The protein below binds the small molecule below.
Small molecule (SMILES): Cc1c(C(=O)O)[nH]c2ccc(Br)cc12

Sequence of chain 1.B:
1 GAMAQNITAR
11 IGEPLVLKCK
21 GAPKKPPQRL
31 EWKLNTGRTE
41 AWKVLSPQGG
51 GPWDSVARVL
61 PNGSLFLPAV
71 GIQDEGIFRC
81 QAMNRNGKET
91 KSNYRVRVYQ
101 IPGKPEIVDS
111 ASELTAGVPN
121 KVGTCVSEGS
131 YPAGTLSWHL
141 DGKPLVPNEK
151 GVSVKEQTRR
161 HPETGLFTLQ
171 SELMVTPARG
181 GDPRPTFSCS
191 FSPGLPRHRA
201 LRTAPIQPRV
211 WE

Binding-site contacts:
Ligand atom BR14 contacts residue ALA82 of chain 1.B at 3.9 Å.
Ligand atom C10 contacts residue MET83 of chain 1.B at 3.8 Å (hydrophobic).
Ligand atom BR14 contacts residue GLN81 of chain 1.B at 3.0 Å.
Ligand atom O12 contacts residue ARG29 of chain 1.B at 4.3 Å.
Ligand atom C10 contacts residue ARG29 of chain 1.B at 4.3 Å.
Ligand atom C08 contacts residue ARG29 of chain 1.B at 3.7 Å.
Ligand atom N07 contacts residue ARG29 of chain 1.B at 3.7 Å.
Ligand atom C01 contacts residue GLU31 of chain 1.B at 4.0 Å.
Ligand atom C02 contacts residue ARG29 of chain 1.B at 3.6 Å.
Ligand atom C06 contacts residue GLN81 of chain 1.B at 4.0 Å.
Ligand atom C03 contacts residue LEU30 of chain 1.B at 4.3 Å (hydrophobic).
Ligand atom C01 contacts residue LEU30 of chain 1.B at 3.9 Å (hydrophobic).
Ligand atom C11 contacts residue ARG29 of chain 1.B at 4.5 Å.
Ligand atom C04 contacts residue ARG29 of chain 1.B at 3.5 Å.
Ligand atom C05 contacts residue MET83 of chain 1.B at 3.1 Å (hydrophobic).
Ligand atom C09 contacts residue MET83 of chain 1.B at 4.2 Å (hydrophobic).
Ligand atom BR14 contacts residue GLU89 of chain 1.B at 4.5 Å.
Ligand atom C05 contacts residue ARG29 of chain 1.B at 4.1 Å.
Ligand atom C01 contacts residue GLN81 of chain 1.B at 3.6 Å.
Ligand atom C02 contacts residue LEU30 of chain 1.B at 3.6 Å (hydrophobic).
Ligand atom C09 contacts residue ARG29 of chain 1.B at 3.6 Å.
Ligand atom C01 contacts residue ARG29 of chain 1.B at 3.8 Å.
Ligand atom C06 contacts residue ARG29 of chain 1.B at 3.9 Å.
Ligand atom C03 contacts residue ARG29 of chain 1.B at 3.6 Å.
Ligand atom C02 contacts residue GLU31 of chain 1.B at 4.4 Å.
Ligand atom C04 contacts residue MET83 of chain 1.B at 4.0 Å (hydrophobic).
Ligand atom BR14 contacts residue MET83 of chain 1.B at 3.5 Å.
Ligand atom C06 contacts residue MET83 of chain 1.B at 3.9 Å (hydrophobic).